A small-molecule ligand and the protein it binds are described below.
Small molecule (SMILES): CC(=O)N[C@H]1[C@H](O[C@H]2[C@H](O)[C@@H](NC(C)=O)CO[C@@H]2CO)O[C@H](CO)[C@@H](O[C@@H]2O[C@H](CO[C@H]3O[C@H](CO)[C@@H](O)[C@H](O)[C@@H]3O)[C@@H](O)[C@H](O[C@@H]3O[C@H](CO)[C@@H](O)[C@H](O)[C@@H]3O)[C@@H]2O)[C@@H]1O

Binding-site contacts:
Ligand atom C3 contacts residue ASN238 of chain 1.A at 3.9 Å.
Ligand atom C7 contacts residue ALA240 of chain 1.A at 3.9 Å (hydrophobic).
Ligand atom C8 contacts residue ALA240 of chain 1.A at 3.6 Å (hydrophobic).
Ligand atom C2 contacts residue ASN238 of chain 1.A at 3.7 Å.
Ligand atom O7 contacts residue ALA240 of chain 1.A at 3.8 Å.
Ligand atom O5 contacts residue ASN238 of chain 1.A at 3.7 Å.
Ligand atom O5 contacts residue ASN167 of chain 1.A at 2.4 Å (h-bond).
Ligand atom C7 contacts residue ASN238 of chain 1.A at 3.9 Å.
Ligand atom O7 contacts residue ASN167 of chain 1.A at 3.9 Å.
Ligand atom C5 contacts residue ASN167 of chain 1.A at 3.4 Å.
Ligand atom N2 contacts residue ALA240 of chain 1.A at 4.5 Å.
Ligand atom C8 contacts residue ASP239 of chain 1.A at 3.5 Å.
Ligand atom C7 contacts residue ASN167 of chain 1.A at 3.9 Å.
Ligand atom N2 contacts residue ASN238 of chain 1.A at 3.0 Å (h-bond).
Ligand atom C2 contacts residue ASN167 of chain 1.A at 2.7 Å.
Ligand atom N2 contacts residue ASN167 of chain 1.A at 3.4 Å (h-bond).
Ligand atom C6 contacts residue ASN167 of chain 1.A at 3.7 Å.
Ligand atom C1 contacts residue ASN167 of chain 1.A at 1.4 Å.
Ligand atom C1 contacts residue ASN238 of chain 1.A at 3.7 Å.
Ligand atom C8 contacts residue SER219 of chain 3.A at 3.5 Å.
Ligand atom C5 contacts residue ASN238 of chain 1.A at 4.0 Å.
Ligand atom C4 contacts residue ASN167 of chain 1.A at 4.0 Å.
Ligand atom C8 contacts residue ASN238 of chain 1.A at 3.7 Å.
Ligand atom C3 contacts residue ASN167 of chain 1.A at 3.9 Å.

Sequence of chain 1.A:
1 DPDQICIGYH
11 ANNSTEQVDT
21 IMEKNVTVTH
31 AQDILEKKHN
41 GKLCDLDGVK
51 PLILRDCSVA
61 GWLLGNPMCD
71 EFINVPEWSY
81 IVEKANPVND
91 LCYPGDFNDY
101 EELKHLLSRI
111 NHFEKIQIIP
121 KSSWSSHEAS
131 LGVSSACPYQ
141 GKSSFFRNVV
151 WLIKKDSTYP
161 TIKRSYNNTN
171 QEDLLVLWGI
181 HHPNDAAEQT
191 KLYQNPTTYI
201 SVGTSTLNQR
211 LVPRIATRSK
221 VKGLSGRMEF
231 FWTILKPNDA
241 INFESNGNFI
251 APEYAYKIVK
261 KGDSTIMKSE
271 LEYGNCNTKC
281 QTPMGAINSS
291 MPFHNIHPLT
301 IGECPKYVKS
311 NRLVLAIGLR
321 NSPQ

Sequence of chain 3.A:
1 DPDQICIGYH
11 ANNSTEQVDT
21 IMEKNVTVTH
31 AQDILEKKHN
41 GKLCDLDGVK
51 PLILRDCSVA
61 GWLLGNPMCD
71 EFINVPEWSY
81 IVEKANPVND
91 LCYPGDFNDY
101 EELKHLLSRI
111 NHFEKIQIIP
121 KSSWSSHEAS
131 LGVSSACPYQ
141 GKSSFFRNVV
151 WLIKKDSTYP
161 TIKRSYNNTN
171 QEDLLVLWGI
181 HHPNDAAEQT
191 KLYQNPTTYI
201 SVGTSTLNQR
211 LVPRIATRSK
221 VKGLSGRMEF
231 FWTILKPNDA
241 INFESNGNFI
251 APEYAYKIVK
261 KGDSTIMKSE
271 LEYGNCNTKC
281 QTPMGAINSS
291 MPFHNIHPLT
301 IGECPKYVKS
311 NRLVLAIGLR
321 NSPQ